Sequence of chain 1.A:
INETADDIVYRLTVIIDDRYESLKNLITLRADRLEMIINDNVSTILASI

Sequence of chain 2.B:
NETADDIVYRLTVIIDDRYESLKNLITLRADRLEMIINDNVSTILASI

Sequence of chain 1.B:
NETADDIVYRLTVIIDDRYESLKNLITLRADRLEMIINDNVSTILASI

The protein below binds the small molecule below.
Small molecule (SMILES): c1cc2ccc3cccc4ccc(c1)c2c34

Sequence of chain 2.A:
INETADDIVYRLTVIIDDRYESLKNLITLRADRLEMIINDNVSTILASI

Binding-site contacts:
Ligand atom C02 contacts residue 8P01 of chain 2.F at 1.6 Å.
Ligand atom C09 contacts residue 8P01 of chain 2.F at 1.6 Å.
Ligand atom C04 contacts residue 8P01 of chain 2.F at 2.2 Å.
Ligand atom C15 contacts residue ARG33 of chain 1.B at 3.9 Å.
Ligand atom C13 contacts residue 8P01 of chain 2.F at 0.8 Å.
Ligand atom C01 contacts residue ALA34 of chain 2.A at 3.0 Å (hydrophobic).
Ligand atom C09 contacts residue LEU37 of chain 1.A at 3.4 Å (hydrophobic).
Ligand atom C10 contacts residue LEU37 of chain 1.A at 3.7 Å (hydrophobic).
Ligand atom C01 contacts residue 8P01 of chain 2.F at 0.6 Å.
Ligand atom C14 contacts residue ILE30 of chain 2.A at 3.6 Å (hydrophobic).
Ligand atom C09 contacts residue ALA34 of chain 1.B at 3.9 Å (hydrophobic).
Ligand atom C14 contacts residue 8P01 of chain 2.F at 0.6 Å.
Ligand atom C03 contacts residue 8P01 of chain 2.F at 1.4 Å.
Ligand atom C09 contacts residue ARG33 of chain 1.A at 3.2 Å.
Ligand atom C07 contacts residue 8P01 of chain 2.F at 0.6 Å.
Ligand atom C16 contacts residue 8P01 of chain 2.F at 2.3 Å.
Ligand atom C01 contacts residue ILE30 of chain 2.A at 2.9 Å (hydrophobic).
Ligand atom C02 contacts residue ARG33 of chain 2.A at 3.2 Å.
Ligand atom C16 contacts residue ALA34 of chain 1.B at 3.4 Å (hydrophobic).
Ligand atom C15 contacts residue ALA34 of chain 1.B at 3.8 Å (hydrophobic).
Ligand atom C16 contacts residue LEU37 of chain 1.A at 3.6 Å (hydrophobic).
Ligand atom C10 contacts residue 8P01 of chain 2.F at 1.4 Å.
Ligand atom C15 contacts residue 8P01 of chain 2.F at 2.0 Å.
Ligand atom C16 contacts residue LEU37 of chain 1.B at 3.6 Å (hydrophobic).
Ligand atom C07 contacts residue ALA34 of chain 1.A at 3.3 Å (hydrophobic).
Ligand atom C08 contacts residue 8P01 of chain 2.F at 0.6 Å.
Ligand atom C04 contacts residue ILE30 of chain 2.B at 3.7 Å (hydrophobic).
Ligand atom C14 contacts residue ALA34 of chain 2.A at 3.0 Å (hydrophobic).
Ligand atom C08 contacts residue ILE30 of chain 1.A at 3.4 Å (hydrophobic).
Ligand atom C07 contacts residue ILE30 of chain 1.A at 3.2 Å (hydrophobic).
Ligand atom C12 contacts residue 8P01 of chain 2.F at 0.2 Å.
Ligand atom C11 contacts residue 8P01 of chain 2.F at 0.2 Å.
Ligand atom C05 contacts residue 8P01 of chain 2.F at 1.9 Å.
Ligand atom C02 contacts residue ILE30 of chain 2.A at 3.9 Å (hydrophobic).
Ligand atom C08 contacts residue ALA34 of chain 1.A at 2.8 Å (hydrophobic).
Ligand atom C08 contacts residue ARG33 of chain 1.A at 3.1 Å.
Ligand atom C15 contacts residue LEU37 of chain 1.B at 3.2 Å (hydrophobic).
Ligand atom C06 contacts residue 8P01 of chain 2.F at 0.8 Å.
Ligand atom C01 contacts residue ARG33 of chain 2.A at 3.3 Å.
Ligand atom C09 contacts residue ALA34 of chain 1.A at 3.8 Å (hydrophobic).